The small molecule below binds the protein below.
Small molecule (SMILES): CC(=O)N[C@@H]1[C@@H](O)[C@H](O)[C@@H](CO)O[C@H]1O

Binding-site contacts:
Ligand atom C5 contacts residue ASN481 of chain 2.B at 3.8 Å.
Ligand atom C1 contacts residue TYR477 of chain 2.B at 4.2 Å (hydrophobic).
Ligand atom O5 contacts residue TYR477 of chain 2.B at 3.7 Å.
Ligand atom C5 contacts residue TYR477 of chain 2.B at 3.6 Å (hydrophobic).
Ligand atom O7 contacts residue ASN481 of chain 2.B at 3.4 Å (h-bond).
Ligand atom C8 contacts residue GLU482 of chain 2.B at 3.3 Å.
Ligand atom N2 contacts residue THR483 of chain 2.B at 4.3 Å.
Ligand atom O6 contacts residue TYR477 of chain 2.B at 4.3 Å.
Ligand atom C3 contacts residue ASN481 of chain 2.B at 3.7 Å.
Ligand atom C8 contacts residue THR483 of chain 2.B at 3.8 Å.
Ligand atom O5 contacts residue ASN479 of chain 2.B at 3.8 Å.
Ligand atom C1 contacts residue ASN479 of chain 2.B at 3.8 Å.
Ligand atom C1 contacts residue ASN481 of chain 2.B at 1.5 Å.
Ligand atom O5 contacts residue ASN481 of chain 2.B at 2.5 Å (h-bond).
Ligand atom C8 contacts residue ASN481 of chain 2.B at 3.6 Å.
Ligand atom C2 contacts residue ASN481 of chain 2.B at 2.3 Å.
Ligand atom N2 contacts residue ASN481 of chain 2.B at 2.8 Å (h-bond).
Ligand atom C7 contacts residue ASN481 of chain 2.B at 3.3 Å.
Ligand atom C4 contacts residue ASN481 of chain 2.B at 4.2 Å.
Ligand atom C8 contacts residue GLN484 of chain 2.B at 4.5 Å.
Ligand atom C6 contacts residue TYR477 of chain 2.B at 3.5 Å (hydrophobic).

Sequence of chain 2.B:
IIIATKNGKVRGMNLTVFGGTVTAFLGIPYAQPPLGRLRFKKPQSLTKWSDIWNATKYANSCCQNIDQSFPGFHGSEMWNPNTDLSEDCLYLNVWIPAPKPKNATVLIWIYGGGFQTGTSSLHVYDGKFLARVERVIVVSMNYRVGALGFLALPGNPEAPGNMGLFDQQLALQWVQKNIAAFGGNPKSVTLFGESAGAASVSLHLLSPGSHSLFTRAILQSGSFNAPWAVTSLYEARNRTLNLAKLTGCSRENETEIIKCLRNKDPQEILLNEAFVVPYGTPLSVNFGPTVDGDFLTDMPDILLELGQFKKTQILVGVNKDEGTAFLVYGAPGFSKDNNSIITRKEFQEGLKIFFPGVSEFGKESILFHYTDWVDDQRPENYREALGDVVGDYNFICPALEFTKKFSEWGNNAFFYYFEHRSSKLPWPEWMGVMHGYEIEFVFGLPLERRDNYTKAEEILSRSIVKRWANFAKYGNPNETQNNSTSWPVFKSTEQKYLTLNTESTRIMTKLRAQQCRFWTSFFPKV